Binding-site contacts:
Ligand atom C29 contacts residue ASP112 of chain 1.A at 3.5 Å.
Ligand atom C9 contacts residue LEU157 of chain 1.A at 3.5 Å (hydrophobic).
Ligand atom C26 contacts residue MET109 of chain 1.A at 3.3 Å (hydrophobic).
Ligand atom C23 contacts residue MET39 of chain 1.A at 3.7 Å (hydrophobic).
Ligand atom C10 contacts residue ALA53 of chain 1.A at 3.4 Å (hydrophobic).
Ligand atom C20 contacts residue LYS55 of chain 1.A at 3.6 Å.
Ligand atom O32 contacts residue ASP168 of chain 1.A at 2.5 Å (salt-bridge).
Ligand atom C21 contacts residue GLY35 of chain 1.A at 3.6 Å.
Ligand atom O28 contacts residue LYS115 of chain 1.A at 3.0 Å (salt-bridge).
Ligand atom O7 contacts residue LYS55 of chain 1.A at 3.1 Å (salt-bridge).
Ligand atom C22 contacts residue GLY35 of chain 1.A at 3.7 Å.
Ligand atom C23 contacts residue VAL40 of chain 1.A at 3.6 Å (hydrophobic).
Ligand atom C18 contacts residue ASP168 of chain 1.A at 3.5 Å.
Ligand atom C26 contacts residue GLU110 of chain 1.A at 3.6 Å.
Ligand atom C24 contacts residue GLU34 of chain 1.A at 3.7 Å.
Ligand atom C20 contacts residue GLY35 of chain 1.A at 3.7 Å.
Ligand atom O28 contacts residue THR111 of chain 1.A at 3.5 Å.
Ligand atom C27 contacts residue LYS115 of chain 1.A at 3.3 Å.
Ligand atom C24 contacts residue VAL40 of chain 1.A at 3.4 Å (hydrophobic).
Ligand atom C12 contacts residue ILE32 of chain 1.A at 3.8 Å (hydrophobic).
Ligand atom O32 contacts residue ASN155 of chain 1.A at 3.4 Å (h-bond).
Ligand atom N11 contacts residue ASP107 of chain 1.A at 3.7 Å.
Ligand atom C30 contacts residue THR111 of chain 1.A at 3.6 Å.
Ligand atom C8 contacts residue LEU157 of chain 1.A at 3.6 Å (hydrophobic).
Ligand atom N14 contacts residue MET109 of chain 1.A at 2.9 Å (h-bond).
Ligand atom C23 contacts residue GLY35 of chain 1.A at 3.6 Å.
Ligand atom C31 contacts residue ASP168 of chain 1.A at 3.1 Å.
Ligand atom CL1 contacts residue TYR37 of chain 1.A at 3.5 Å.
Ligand atom C4 contacts residue GLU34 of chain 1.A at 3.7 Å.
Ligand atom N11 contacts residue MET109 of chain 1.A at 3.0 Å (h-bond).
Ligand atom C10 contacts residue ASP107 of chain 1.A at 3.1 Å.
Ligand atom C22 contacts residue GLY38 of chain 1.A at 3.5 Å.
Ligand atom C10 contacts residue LEU157 of chain 1.A at 3.6 Å (hydrophobic).
Ligand atom C21 contacts residue LYS55 of chain 1.A at 3.7 Å.
Ligand atom C12 contacts residue MET109 of chain 1.A at 3.8 Å (hydrophobic).
Ligand atom C19 contacts residue LYS55 of chain 1.A at 3.6 Å.
Ligand atom C31 contacts residue GLU34 of chain 1.A at 3.6 Å.
Ligand atom C25 contacts residue MET109 of chain 1.A at 3.6 Å (hydrophobic).
Ligand atom O28 contacts residue GLU110 of chain 1.A at 3.8 Å.
Ligand atom C27 contacts residue GLU110 of chain 1.A at 3.7 Å.

The protein below binds the small molecule below.
Small molecule (SMILES): O=C1c2cc(-c3ccnc(NC4CCOCC4)n3)cn2CCN1[C@H](CO)c1cccc(Cl)c1

Sequence of chain 1.A:
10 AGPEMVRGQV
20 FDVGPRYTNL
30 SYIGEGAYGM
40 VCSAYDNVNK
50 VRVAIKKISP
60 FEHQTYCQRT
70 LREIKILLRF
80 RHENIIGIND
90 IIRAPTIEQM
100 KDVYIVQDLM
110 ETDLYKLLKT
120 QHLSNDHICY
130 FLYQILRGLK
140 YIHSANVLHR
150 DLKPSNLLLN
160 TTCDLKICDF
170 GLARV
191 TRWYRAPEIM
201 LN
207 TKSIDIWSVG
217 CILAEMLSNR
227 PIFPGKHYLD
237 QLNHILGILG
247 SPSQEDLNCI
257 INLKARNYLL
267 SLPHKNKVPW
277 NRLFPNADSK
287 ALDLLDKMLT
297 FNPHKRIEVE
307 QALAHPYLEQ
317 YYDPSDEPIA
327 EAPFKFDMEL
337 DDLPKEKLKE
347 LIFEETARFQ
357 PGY